A small-molecule ligand and the protein it binds are described below.
Small molecule (SMILES): C[C@H](C=O)NC(=O)[C@H](CCCCN)NC(=O)CC[C@@H](NC(=O)[C@H](C)N)C(=O)O

Binding-site contacts:
Ligand atom CA contacts residue TRP74 of chain 1.A at 3.7 Å (hydrophobic).
Ligand atom CB contacts residue ASP75 of chain 1.A at 3.8 Å.
Ligand atom O contacts residue HIS149 of chain 1.A at 3.2 Å.
Ligand atom CD contacts residue TRP74 of chain 1.A at 3.7 Å (hydrophobic).
Ligand atom OE1 contacts residue ASN81 of chain 1.A at 3.0 Å (h-bond).
Ligand atom N contacts residue HIS149 of chain 1.A at 3.5 Å (h-bond).
Ligand atom NZ contacts residue GLU50 of chain 1.A at 3.7 Å.
Ligand atom OE1 contacts residue GLY77 of chain 1.A at 2.9 Å (h-bond).
Ligand atom OXT contacts residue SER147 of chain 1.A at 3.7 Å.
Ligand atom CB contacts residue TRP74 of chain 1.A at 3.8 Å (hydrophobic).
Ligand atom C contacts residue AMV3 of chain 1.D at 3.6 Å.
Ligand atom N contacts residue AMV3 of chain 1.D at 1.3 Å.
Ligand atom C contacts residue HIS149 of chain 1.A at 3.6 Å.
Ligand atom N contacts residue GLU50 of chain 1.A at 3.2 Å (salt-bridge).
Ligand atom C contacts residue SER147 of chain 1.A at 3.6 Å.
Ligand atom CB contacts residue GLU89 of chain 1.A at 3.6 Å.
Ligand atom CG contacts residue TRP74 of chain 1.A at 3.1 Å (hydrophobic).
Ligand atom O contacts residue LEU51 of chain 1.A at 3.4 Å (h-bond).
Ligand atom C contacts residue ASP75 of chain 1.A at 3.7 Å.
Ligand atom N contacts residue ASP75 of chain 1.A at 2.9 Å (salt-bridge).
Ligand atom CB contacts residue GLY77 of chain 1.A at 3.4 Å.
Ligand atom C contacts residue HIS149 of chain 1.A at 3.5 Å.
Ligand atom CD contacts residue TRP74 of chain 1.A at 3.4 Å (hydrophobic).
Ligand atom CG contacts residue TRP74 of chain 1.A at 3.7 Å (hydrophobic).
Ligand atom O contacts residue HIS149 of chain 1.A at 3.3 Å (h-bond).
Ligand atom OE1 contacts residue TRP74 of chain 1.A at 3.3 Å.
Ligand atom CB contacts residue HIS146 of chain 1.A at 3.8 Å.
Ligand atom CA contacts residue AMV3 of chain 1.D at 2.5 Å.
Ligand atom N contacts residue TRP74 of chain 1.A at 3.6 Å.
Ligand atom O contacts residue SER147 of chain 1.A at 2.7 Å (h-bond).
Ligand atom CA contacts residue ASP75 of chain 1.A at 3.6 Å.
Ligand atom CB contacts residue AMV3 of chain 1.D at 3.3 Å.
Ligand atom O contacts residue ASN81 of chain 1.A at 3.4 Å (h-bond).
Ligand atom CB contacts residue PHE54 of chain 1.A at 3.8 Å (hydrophobic).
Ligand atom OE1 contacts residue ASP75 of chain 1.A at 3.7 Å.
Ligand atom O contacts residue HIS146 of chain 1.A at 3.6 Å.
Ligand atom OXT contacts residue HIS149 of chain 1.A at 3.8 Å.
Ligand atom CE contacts residue TRP74 of chain 1.A at 3.5 Å (hydrophobic).
Ligand atom CB contacts residue GLU50 of chain 1.A at 3.6 Å.
Ligand atom CG contacts residue GLY52 of chain 1.A at 3.6 Å.

Sequence of chain 1.A:
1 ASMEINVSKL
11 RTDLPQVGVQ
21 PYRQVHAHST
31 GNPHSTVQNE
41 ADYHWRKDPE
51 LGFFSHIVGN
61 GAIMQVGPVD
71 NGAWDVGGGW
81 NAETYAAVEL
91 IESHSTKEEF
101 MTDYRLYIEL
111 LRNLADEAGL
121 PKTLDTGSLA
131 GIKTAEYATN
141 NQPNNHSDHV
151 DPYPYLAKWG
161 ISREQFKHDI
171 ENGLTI